Sequence of chain 1.A:
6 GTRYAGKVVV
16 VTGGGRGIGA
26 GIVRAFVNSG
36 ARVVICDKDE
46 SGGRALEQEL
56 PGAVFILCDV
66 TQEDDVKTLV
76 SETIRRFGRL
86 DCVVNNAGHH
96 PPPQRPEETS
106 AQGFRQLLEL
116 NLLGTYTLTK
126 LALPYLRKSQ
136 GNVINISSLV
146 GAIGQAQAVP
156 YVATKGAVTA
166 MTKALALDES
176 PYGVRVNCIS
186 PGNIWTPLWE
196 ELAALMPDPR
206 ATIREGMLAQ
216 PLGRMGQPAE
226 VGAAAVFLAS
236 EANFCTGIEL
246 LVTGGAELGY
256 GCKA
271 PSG

The small molecule below binds the protein below.
Small molecule (SMILES): C[C@]12CC[C@@H]3c4ccc(O)cc4CC[C@H]3[C@@H]1CCC2=O

Sequence of chain 4.A:
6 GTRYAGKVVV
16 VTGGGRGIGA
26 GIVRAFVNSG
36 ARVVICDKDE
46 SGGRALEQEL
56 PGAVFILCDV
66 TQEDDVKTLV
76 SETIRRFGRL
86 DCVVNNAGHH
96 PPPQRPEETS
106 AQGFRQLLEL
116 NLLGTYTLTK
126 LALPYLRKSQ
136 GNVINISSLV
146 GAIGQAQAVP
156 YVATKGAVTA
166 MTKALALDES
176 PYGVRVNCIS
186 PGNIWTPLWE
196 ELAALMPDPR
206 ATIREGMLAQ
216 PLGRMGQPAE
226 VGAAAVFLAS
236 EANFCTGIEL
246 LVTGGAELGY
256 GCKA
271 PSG

Binding-site contacts:
Ligand atom C14 contacts residue GLN150 of chain 4.A at 3.7 Å.
Ligand atom C18 contacts residue TYR156 of chain 4.A at 3.4 Å (hydrophobic).
Ligand atom O1 contacts residue THR207 of chain 4.A at 3.3 Å.
Ligand atom C12 contacts residue HIS95 of chain 4.A at 4.2 Å.
Ligand atom C4 contacts residue TRP194 of chain 4.A at 3.9 Å (hydrophobic).
Ligand atom C19 contacts residue LEU197 of chain 4.A at 4.2 Å (hydrophobic).
Ligand atom C15 contacts residue VAL145 of chain 4.A at 4.2 Å (hydrophobic).
Ligand atom O3 contacts residue NAD1 of chain 4.B at 3.1 Å.
Ligand atom C17 contacts residue TYR156 of chain 4.A at 3.5 Å (hydrophobic).
Ligand atom C18 contacts residue HIS95 of chain 4.A at 3.6 Å.
Ligand atom O3 contacts residue TYR156 of chain 4.A at 2.5 Å (h-bond).
Ligand atom C15 contacts residue TYR255 of chain 1.A at 4.2 Å (hydrophobic).
Ligand atom C20 contacts residue HIS95 of chain 4.A at 4.3 Å.
Ligand atom C20 contacts residue TRP194 of chain 4.A at 3.9 Å (hydrophobic).
Ligand atom C18 contacts residue NAD1 of chain 4.B at 3.4 Å.
Ligand atom C21 contacts residue HIS95 of chain 4.A at 4.1 Å.
Ligand atom C17 contacts residue HIS95 of chain 4.A at 3.2 Å.
Ligand atom O3 contacts residue HIS95 of chain 4.A at 3.7 Å.
Ligand atom O3 contacts residue LEU193 of chain 4.A at 4.2 Å.
Ligand atom C2 contacts residue TRP194 of chain 4.A at 3.8 Å (hydrophobic).
Ligand atom C17 contacts residue NAD1 of chain 4.B at 3.8 Å.
Ligand atom C21 contacts residue TRP194 of chain 4.A at 4.1 Å (hydrophobic).
Ligand atom C19 contacts residue HIS95 of chain 4.A at 3.8 Å.
Ligand atom C14 contacts residue TYR255 of chain 1.A at 3.8 Å (hydrophobic).
Ligand atom C19 contacts residue LEU193 of chain 4.A at 3.8 Å (hydrophobic).
Ligand atom C10 contacts residue GLN150 of chain 4.A at 3.9 Å.
Ligand atom O1 contacts residue MET201 of chain 4.A at 3.3 Å.
Ligand atom C4 contacts residue LEU197 of chain 4.A at 4.3 Å (hydrophobic).
Ligand atom C15 contacts residue HIS95 of chain 4.A at 3.8 Å.
Ligand atom C15 contacts residue GLN150 of chain 4.A at 3.5 Å.
Ligand atom C3 contacts residue LEU197 of chain 4.A at 3.5 Å (hydrophobic).
Ligand atom C9 contacts residue GLN150 of chain 4.A at 3.3 Å.
Ligand atom C14 contacts residue ASN188 of chain 4.A at 4.2 Å.
Ligand atom C7 contacts residue MET201 of chain 4.A at 4.0 Å (hydrophobic).
Ligand atom C3 contacts residue TRP194 of chain 4.A at 4.0 Å (hydrophobic).
Ligand atom C16 contacts residue HIS95 of chain 4.A at 3.5 Å.
Ligand atom C19 contacts residue NAD1 of chain 4.B at 3.6 Å.
Ligand atom C20 contacts residue LEU197 of chain 4.A at 3.7 Å (hydrophobic).
Ligand atom C12 contacts residue GLN150 of chain 4.A at 3.6 Å.
Ligand atom C20 contacts residue NAD1 of chain 4.B at 4.2 Å.